This small molecule binds to this protein.
Small molecule (SMILES): O=C(O)c1ccc2nc(-c3cc(Cl)cc(Cl)c3)oc2c1

Sequence of chain 1.A:
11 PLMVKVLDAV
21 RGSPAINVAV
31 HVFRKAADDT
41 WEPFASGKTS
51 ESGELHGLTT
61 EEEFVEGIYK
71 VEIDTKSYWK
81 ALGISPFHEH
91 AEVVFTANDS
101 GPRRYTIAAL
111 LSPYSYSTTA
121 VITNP

Sequence of chain 2.A:
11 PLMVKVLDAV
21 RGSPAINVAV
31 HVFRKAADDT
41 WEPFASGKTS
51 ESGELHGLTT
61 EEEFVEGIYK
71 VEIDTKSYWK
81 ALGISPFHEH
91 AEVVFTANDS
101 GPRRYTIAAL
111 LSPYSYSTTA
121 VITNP

Binding-site contacts:
Ligand atom NAK contacts residue ALA108 of chain 1.A at 3.6 Å.
Ligand atom CAO contacts residue 3MI1 of chain 2.C at 0.0 Å.
Ligand atom CAM contacts residue LYS15 of chain 1.A at 3.7 Å.
Ligand atom CAF contacts residue 3MI1 of chain 2.C at 0.4 Å.
Ligand atom CAJ contacts residue 3MI1 of chain 2.C at 0.4 Å.
Ligand atom CAS contacts residue 3MI1 of chain 2.C at 0.3 Å.
Ligand atom CAP contacts residue LYS15 of chain 1.A at 3.6 Å.
Ligand atom CAP contacts residue 3MI1 of chain 2.C at 0.4 Å.
Ligand atom CLC contacts residue 3MI1 of chain 2.C at 0.0 Å.
Ligand atom CAQ contacts residue 3MI1 of chain 2.C at 0.0 Å.
Ligand atom CAI contacts residue 3MI1 of chain 2.C at 0.0 Å.
Ligand atom OAA contacts residue 3MI1 of chain 2.C at 1.9 Å (h-bond).
Ligand atom CLD contacts residue SER117 of chain 2.A at 3.5 Å.
Ligand atom CAM contacts residue LYS15 of chain 2.A at 3.6 Å.
Ligand atom CLC contacts residue SER117 of chain 1.A at 3.5 Å.
Ligand atom CLD contacts residue THR119 of chain 2.A at 3.8 Å.
Ligand atom OAL contacts residue LEU17 of chain 1.A at 3.4 Å.
Ligand atom OAB contacts residue 3MI1 of chain 2.C at 2.7 Å.
Ligand atom CAP contacts residue LYS15 of chain 2.A at 3.7 Å.
Ligand atom NAK contacts residue 3MI1 of chain 2.C at 0.2 Å (h-bond).
Ligand atom CAT contacts residue LEU17 of chain 1.A at 3.8 Å (hydrophobic).
Ligand atom CAR contacts residue 3MI1 of chain 2.C at 0.1 Å.
Ligand atom CAE contacts residue LYS15 of chain 2.A at 3.8 Å.
Ligand atom OAL contacts residue 3MI1 of chain 2.C at 0.2 Å (h-bond).
Ligand atom OAA contacts residue LYS15 of chain 2.A at 3.6 Å.
Ligand atom CLD contacts residue THR118 of chain 2.A at 3.6 Å.
Ligand atom CAF contacts residue LYS15 of chain 1.A at 3.9 Å.
Ligand atom CAE contacts residue 3MI1 of chain 2.C at 0.4 Å.
Ligand atom CAT contacts residue 3MI1 of chain 2.C at 0.3 Å.
Ligand atom CAH contacts residue 3MI1 of chain 2.C at 0.0 Å.
Ligand atom CAM contacts residue 3MI1 of chain 2.C at 1.6 Å.
Ligand atom CAN contacts residue 3MI1 of chain 2.C at 0.0 Å.
Ligand atom CAR contacts residue LEU17 of chain 1.A at 3.9 Å (hydrophobic).
Ligand atom CAE contacts residue LYS15 of chain 1.A at 3.5 Å.
Ligand atom OAL contacts residue ALA108 of chain 2.A at 3.4 Å.
Ligand atom CLC contacts residue THR118 of chain 1.A at 3.6 Å.
Ligand atom CAG contacts residue 3MI1 of chain 2.C at 0.0 Å.
Ligand atom CLD contacts residue 3MI1 of chain 2.C at 0.0 Å.
Ligand atom CLC contacts residue THR119 of chain 1.A at 3.8 Å.
Ligand atom NAK contacts residue LEU17 of chain 2.A at 3.5 Å.